Sequence of chain 1.D:
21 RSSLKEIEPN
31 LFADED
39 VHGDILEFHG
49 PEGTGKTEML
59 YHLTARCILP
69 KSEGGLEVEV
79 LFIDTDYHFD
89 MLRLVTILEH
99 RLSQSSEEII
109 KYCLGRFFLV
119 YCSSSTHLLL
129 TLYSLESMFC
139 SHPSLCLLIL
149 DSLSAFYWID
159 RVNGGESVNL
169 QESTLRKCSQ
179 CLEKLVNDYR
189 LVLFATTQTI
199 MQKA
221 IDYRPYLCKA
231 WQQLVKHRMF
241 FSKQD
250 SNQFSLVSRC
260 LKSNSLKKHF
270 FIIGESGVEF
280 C

Binding-site contacts:
Ligand atom N1 contacts residue GLU274 of chain 1.D at 3.6 Å (salt-bridge).
Ligand atom C2' contacts residue SER298 of chain 1.C at 3.6 Å.
Ligand atom N3 contacts residue ILE272 of chain 1.D at 3.0 Å (h-bond).
Ligand atom C6 contacts residue GLY273 of chain 1.D at 3.5 Å.
Ligand atom O1A contacts residue GLY53 of chain 1.D at 3.6 Å.
Ligand atom PB contacts residue MG1 of chain 1.I at 3.2 Å.
Ligand atom N1 contacts residue GLY273 of chain 1.D at 3.3 Å (h-bond).
Ligand atom N7 contacts residue ARG300 of chain 1.C at 3.2 Å.
Ligand atom C2' contacts residue GLN301 of chain 1.C at 3.6 Å.
Ligand atom O3' contacts residue GLY51 of chain 1.D at 3.3 Å (h-bond).
Ligand atom O2B contacts residue THR52 of chain 1.D at 3.3 Å (h-bond).
Ligand atom N7 contacts residue GLN301 of chain 1.C at 3.5 Å (h-bond).
Ligand atom C6 contacts residue ARG300 of chain 1.C at 3.5 Å.
Ligand atom PG contacts residue MG1 of chain 1.I at 2.4 Å.
Ligand atom O2B contacts residue LYS54 of chain 1.D at 2.6 Å (salt-bridge).
Ligand atom O3G contacts residue LYS54 of chain 1.D at 3.5 Å.
Ligand atom C2 contacts residue PRO302 of chain 1.C at 3.4 Å (hydrophobic).
Ligand atom O1B contacts residue THR55 of chain 1.D at 2.5 Å (h-bond).
Ligand atom O2G contacts residue PHE270 of chain 1.C at 3.2 Å.
Ligand atom PB contacts residue GLY51 of chain 1.D at 3.5 Å.
Ligand atom N6 contacts residue GLU274 of chain 1.D at 2.9 Å (salt-bridge).
Ligand atom O1A contacts residue THR55 of chain 1.D at 3.2 Å (h-bond).
Ligand atom O3G contacts residue THR55 of chain 1.D at 3.2 Å (h-bond).
Ligand atom C2 contacts residue ILE272 of chain 1.D at 3.1 Å (hydrophobic).
Ligand atom O3A contacts residue GLY51 of chain 1.D at 3.3 Å.
Ligand atom O4' contacts residue ILE272 of chain 1.D at 3.3 Å.
Ligand atom O1G contacts residue HIS86 of chain 1.D at 3.2 Å (h-bond).
Ligand atom O1B contacts residue MG1 of chain 1.I at 2.0 Å.
Ligand atom O1G contacts residue MG1 of chain 1.I at 2.0 Å.
Ligand atom O2' contacts residue THR303 of chain 1.C at 3.1 Å (h-bond).
Ligand atom O1A contacts residue GLU56 of chain 1.D at 2.7 Å (salt-bridge).
Ligand atom O3G contacts residue MG1 of chain 1.I at 2.0 Å.
Ligand atom N3B contacts residue MG1 of chain 1.I at 3.3 Å.
Ligand atom N6 contacts residue ARG300 of chain 1.C at 2.9 Å (salt-bridge).
Ligand atom N3B contacts residue LYS297 of chain 1.C at 3.3 Å (salt-bridge).
Ligand atom C3' contacts residue SER298 of chain 1.C at 3.3 Å.
Ligand atom O2A contacts residue MG1 of chain 1.I at 3.5 Å.
Ligand atom N3B contacts residue GLY51 of chain 1.D at 2.9 Å (h-bond).
Ligand atom O2B contacts residue GLY53 of chain 1.D at 3.2 Å (h-bond).
Ligand atom N7 contacts residue ARG91 of chain 1.D at 3.3 Å (salt-bridge).

This protein binds this small molecule.
Small molecule (SMILES): Nc1ncnc2c1ncn2[C@@H]1O[C@H](CO[P](=O)(O)O[P](=O)(O)NP(=O)(O)O)[C@@H](O)[C@H]1O

Sequence of chain 1.C:
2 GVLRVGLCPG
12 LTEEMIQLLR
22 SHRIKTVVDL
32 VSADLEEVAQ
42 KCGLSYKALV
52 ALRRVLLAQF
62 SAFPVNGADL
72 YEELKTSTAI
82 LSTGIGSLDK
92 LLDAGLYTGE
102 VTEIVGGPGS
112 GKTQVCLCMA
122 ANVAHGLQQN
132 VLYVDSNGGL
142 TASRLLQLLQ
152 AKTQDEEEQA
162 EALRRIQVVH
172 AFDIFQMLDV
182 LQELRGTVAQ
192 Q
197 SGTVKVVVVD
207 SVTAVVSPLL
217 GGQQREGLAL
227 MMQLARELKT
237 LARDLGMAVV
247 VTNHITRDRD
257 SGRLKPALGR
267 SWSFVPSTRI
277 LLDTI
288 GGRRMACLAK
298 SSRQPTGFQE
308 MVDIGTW